Sequence of chain 2.A:
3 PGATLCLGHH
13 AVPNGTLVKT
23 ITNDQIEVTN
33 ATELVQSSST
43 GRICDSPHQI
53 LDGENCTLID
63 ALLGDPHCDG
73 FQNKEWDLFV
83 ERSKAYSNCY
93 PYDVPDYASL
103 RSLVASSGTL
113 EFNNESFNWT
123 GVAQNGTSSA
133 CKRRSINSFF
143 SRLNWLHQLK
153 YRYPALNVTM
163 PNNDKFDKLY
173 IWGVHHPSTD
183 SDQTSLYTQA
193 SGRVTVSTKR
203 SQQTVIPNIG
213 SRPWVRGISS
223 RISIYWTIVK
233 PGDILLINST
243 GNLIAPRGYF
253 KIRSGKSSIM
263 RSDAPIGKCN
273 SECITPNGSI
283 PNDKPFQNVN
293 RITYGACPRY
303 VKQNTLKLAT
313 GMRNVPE

This protein binds this small molecule.
Small molecule (SMILES): CC(=O)N[C@@H]1[C@@H](O)[C@H](O)[C@@H](CO)O[C@H]1O

Binding-site contacts:
Ligand atom C8 contacts residue ASN57 of chain 2.A at 4.3 Å.
Ligand atom C5 contacts residue ASN57 of chain 2.A at 3.7 Å.
Ligand atom N2 contacts residue ASN57 of chain 2.A at 2.9 Å (h-bond).
Ligand atom C7 contacts residue ASN57 of chain 2.A at 3.1 Å.
Ligand atom C4 contacts residue ASN57 of chain 2.A at 4.2 Å.
Ligand atom C2 contacts residue ASN57 of chain 2.A at 2.4 Å.
Ligand atom C1 contacts residue ASN57 of chain 2.A at 1.4 Å.
Ligand atom C8 contacts residue GLU56 of chain 2.A at 4.2 Å.
Ligand atom O5 contacts residue TYR88 of chain 2.A at 3.9 Å.
Ligand atom O6 contacts residue TYR88 of chain 2.A at 3.8 Å.
Ligand atom C3 contacts residue ASN57 of chain 2.A at 3.8 Å.
Ligand atom O5 contacts residue ASN57 of chain 2.A at 2.4 Å (h-bond).
Ligand atom O7 contacts residue ASN57 of chain 2.A at 3.0 Å (h-bond).